Binding-site contacts:
Ligand atom C1 contacts residue ASN80 of chain 1.A at 1.4 Å.
Ligand atom O7 contacts residue ASN80 of chain 1.A at 3.6 Å (h-bond).
Ligand atom C7 contacts residue ASN80 of chain 1.A at 3.4 Å.
Ligand atom C4 contacts residue ASN80 of chain 1.A at 4.2 Å.
Ligand atom C5 contacts residue ASN80 of chain 1.A at 3.6 Å.
Ligand atom C8 contacts residue SER82 of chain 1.A at 4.0 Å.
Ligand atom N2 contacts residue GLY149 of chain 1.A at 4.4 Å.
Ligand atom C2 contacts residue ASN80 of chain 1.A at 2.4 Å.
Ligand atom O5 contacts residue ASN80 of chain 1.A at 2.3 Å (h-bond).
Ligand atom C8 contacts residue GLY149 of chain 1.A at 3.9 Å.
Ligand atom O7 contacts residue SER82 of chain 1.A at 4.3 Å.
Ligand atom C1 contacts residue ASP151 of chain 1.A at 4.1 Å.
Ligand atom C5 contacts residue ASP151 of chain 1.A at 3.6 Å.
Ligand atom N2 contacts residue ASN80 of chain 1.A at 2.9 Å (h-bond).
Ligand atom C8 contacts residue ILE148 of chain 1.A at 4.1 Å (hydrophobic).
Ligand atom C3 contacts residue ASN80 of chain 1.A at 3.7 Å.
Ligand atom O5 contacts residue ASP151 of chain 1.A at 3.7 Å.
Ligand atom C8 contacts residue ASN80 of chain 1.A at 3.5 Å.
Ligand atom C8 contacts residue GLN147 of chain 1.A at 3.7 Å.
Ligand atom C6 contacts residue ASP151 of chain 1.A at 3.5 Å.

Sequence of chain 1.A:
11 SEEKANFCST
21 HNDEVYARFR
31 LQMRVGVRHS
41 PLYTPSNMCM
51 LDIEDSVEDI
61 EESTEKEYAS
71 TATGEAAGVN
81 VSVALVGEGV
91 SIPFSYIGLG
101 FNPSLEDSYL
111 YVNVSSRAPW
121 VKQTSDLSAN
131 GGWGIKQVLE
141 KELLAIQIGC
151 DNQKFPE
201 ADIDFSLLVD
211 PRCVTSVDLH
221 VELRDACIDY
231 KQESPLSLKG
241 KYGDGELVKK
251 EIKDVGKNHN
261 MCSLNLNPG

A small-molecule ligand and the protein it binds are described below.
Small molecule (SMILES): CC(=O)N[C@H]1[C@H](O[C@H]2[C@H](O)[C@@H](NC(C)=O)CO[C@@H]2CO)O[C@H](CO)[C@@H](O[C@@H]2O[C@H](CO)[C@@H](O)[C@H](O)[C@@H]2O)[C@@H]1O